Sequence of chain 1.C:
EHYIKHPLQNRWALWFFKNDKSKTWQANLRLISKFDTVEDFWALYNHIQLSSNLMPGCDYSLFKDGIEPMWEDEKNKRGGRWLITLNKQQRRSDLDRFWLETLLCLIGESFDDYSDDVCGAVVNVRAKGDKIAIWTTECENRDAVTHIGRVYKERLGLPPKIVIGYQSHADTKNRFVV

This protein binds this small molecule.
Small molecule (SMILES): C[n+]1cn([C@@H]2O[C@H](COP(=O)(O)O[P](=O)(S)OP(=O)(O)OC[C@H]3O[C@@H](n4cnc5c(=O)nc(N)[nH]c54)[C@H](O)[C@@H]3O)[C@H]3OC(C)(C)O[C@H]32)c2nc(N)[nH]c(=O)c21

Binding-site contacts:
Ligand atom S1 contacts residue ARG130 of chain 1.C at 2.8 Å (salt-bridge).
Ligand atom C21 contacts residue TRP75 of chain 1.C at 3.7 Å (hydrophobic).
Ligand atom C1 contacts residue ASN32 of chain 1.C at 4.0 Å.
Ligand atom N1 contacts residue ASP24 of chain 1.C at 3.8 Å.
Ligand atom O1 contacts residue ASN32 of chain 1.C at 3.1 Å (h-bond).
Ligand atom O17 contacts residue TRP139 of chain 1.C at 4.0 Å.
Ligand atom C24 contacts residue GLU76 of chain 1.C at 3.8 Å.
Ligand atom N10 contacts residue MET74 of chain 1.C at 4.0 Å.
Ligand atom O7 contacts residue ARG130 of chain 1.C at 3.4 Å (salt-bridge).
Ligand atom C24 contacts residue TRP75 of chain 1.C at 3.5 Å (hydrophobic).
Ligand atom O17 contacts residue GLU76 of chain 1.C at 3.7 Å.
Ligand atom N1 contacts residue ASN32 of chain 1.C at 4.0 Å.
Ligand atom C1 contacts residue TRP29 of chain 1.C at 4.0 Å (hydrophobic).
Ligand atom O6 contacts residue ARG130 of chain 1.C at 3.0 Å (salt-bridge).
Ligand atom P2 contacts residue LYS135 of chain 1.C at 3.3 Å.
Ligand atom O17 contacts residue MET74 of chain 1.C at 3.3 Å.
Ligand atom O17 contacts residue TRP75 of chain 1.C at 2.6 Å (h-bond).
Ligand atom O1 contacts residue TRP29 of chain 1.C at 3.2 Å.
Ligand atom N10 contacts residue TRP75 of chain 1.C at 3.9 Å.
Ligand atom O10 contacts residue LYS135 of chain 1.C at 3.6 Å.
Ligand atom C23 contacts residue GLU76 of chain 1.C at 3.7 Å.
Ligand atom C22 contacts residue TRP75 of chain 1.C at 4.1 Å (hydrophobic).
Ligand atom O9 contacts residue LYS135 of chain 1.C at 3.2 Å (salt-bridge).
Ligand atom N9 contacts residue GLU76 of chain 1.C at 2.9 Å (salt-bridge).
Ligand atom O1 contacts residue THR28 of chain 1.C at 4.0 Å.
Ligand atom S1 contacts residue LYS135 of chain 1.C at 2.7 Å (salt-bridge).
Ligand atom C2 contacts residue LYS27 of chain 1.C at 3.7 Å.
Ligand atom N2 contacts residue LYS27 of chain 1.C at 3.4 Å (salt-bridge).
Ligand atom P1 contacts residue ARG130 of chain 1.C at 3.8 Å.
Ligand atom N7 contacts residue TRP75 of chain 1.C at 3.8 Å.
Ligand atom C24 contacts residue MET74 of chain 1.C at 4.1 Å (hydrophobic).
Ligand atom N10 contacts residue GLU76 of chain 1.C at 3.0 Å (salt-bridge).
Ligand atom C2 contacts residue LYS25 of chain 1.C at 4.0 Å.
Ligand atom C1 contacts residue LYS27 of chain 1.C at 4.2 Å.
Ligand atom N2 contacts residue LYS25 of chain 1.C at 3.2 Å (salt-bridge).
Ligand atom C19 contacts residue TRP75 of chain 1.C at 4.1 Å (hydrophobic).
Ligand atom N1 contacts residue LYS27 of chain 1.C at 3.1 Å (salt-bridge).
Ligand atom N1 contacts residue TRP29 of chain 1.C at 4.2 Å.
Ligand atom C20 contacts residue TRP75 of chain 1.C at 3.5 Å (hydrophobic).
Ligand atom C20 contacts residue TRP139 of chain 1.C at 3.8 Å (hydrophobic).